Sequence of chain 1.D:
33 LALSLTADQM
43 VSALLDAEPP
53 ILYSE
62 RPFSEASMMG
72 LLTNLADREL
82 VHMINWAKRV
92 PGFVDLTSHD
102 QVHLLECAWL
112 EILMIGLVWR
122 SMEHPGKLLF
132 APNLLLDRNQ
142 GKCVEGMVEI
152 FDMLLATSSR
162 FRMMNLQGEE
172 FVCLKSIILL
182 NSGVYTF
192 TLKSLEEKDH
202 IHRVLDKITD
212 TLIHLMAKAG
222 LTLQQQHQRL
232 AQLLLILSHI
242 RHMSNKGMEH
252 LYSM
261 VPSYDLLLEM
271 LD

Binding-site contacts:
Ligand atom O5 contacts residue PHE131 of chain 1.D at 4.0 Å.
Ligand atom C8 contacts residue LEU114 of chain 1.D at 4.0 Å (hydrophobic).
Ligand atom O26 contacts residue HIS251 of chain 1.D at 3.0 Å (h-bond).
Ligand atom C23 contacts residue HIS251 of chain 1.D at 3.5 Å.
Ligand atom O5 contacts residue LEU73 of chain 1.D at 3.5 Å.
Ligand atom C11 contacts residue LEU76 of chain 1.D at 4.1 Å (hydrophobic).
Ligand atom O12 contacts residue LEU114 of chain 1.D at 3.5 Å (h-bond).
Ligand atom C10 contacts residue GLU80 of chain 1.D at 3.1 Å.
Ligand atom C9 contacts residue LEU114 of chain 1.D at 4.0 Å (hydrophobic).
Ligand atom C14 contacts residue THR74 of chain 1.D at 4.0 Å.
Ligand atom C15 contacts residue THR74 of chain 1.D at 3.5 Å.
Ligand atom C21 contacts residue ILE151 of chain 1.D at 4.1 Å (hydrophobic).
Ligand atom C9 contacts residue GLU80 of chain 1.D at 3.4 Å.
Ligand atom C18 contacts residue ALA77 of chain 1.D at 3.6 Å (hydrophobic).
Ligand atom C17 contacts residue TRP110 of chain 1.D at 4.0 Å (hydrophobic).
Ligand atom C1 contacts residue LEU118 of chain 1.D at 3.9 Å (hydrophobic).
Ligand atom O12 contacts residue ARG121 of chain 1.D at 3.5 Å (salt-bridge).
Ligand atom C11 contacts residue PHE131 of chain 1.D at 3.9 Å (hydrophobic).
Ligand atom C23 contacts residue MET148 of chain 1.D at 3.8 Å (hydrophobic).
Ligand atom O26 contacts residue GLY248 of chain 1.D at 3.4 Å (h-bond).
Ligand atom C6 contacts residue PHE131 of chain 1.D at 3.8 Å (hydrophobic).
Ligand atom C7 contacts residue PHE131 of chain 1.D at 3.9 Å (hydrophobic).
Ligand atom O12 contacts residue GLU80 of chain 1.D at 2.8 Å (salt-bridge).
Ligand atom C16 contacts residue LEU252 of chain 1.D at 4.1 Å (hydrophobic).
Ligand atom C15 contacts residue LEU252 of chain 1.D at 3.8 Å (hydrophobic).
Ligand atom C2 contacts residue PHE131 of chain 1.D at 4.1 Å (hydrophobic).
Ligand atom C10 contacts residue LEU76 of chain 1.D at 3.9 Å (hydrophobic).
Ligand atom C11 contacts residue ALA77 of chain 1.D at 3.9 Å (hydrophobic).
Ligand atom O26 contacts residue LEU252 of chain 1.D at 3.5 Å.
Ligand atom C14 contacts residue LEU73 of chain 1.D at 4.0 Å (hydrophobic).
Ligand atom C17 contacts residue ALA77 of chain 1.D at 3.4 Å (hydrophobic).
Ligand atom C1 contacts residue LEU155 of chain 1.D at 4.1 Å (hydrophobic).
Ligand atom C1 contacts residue MET115 of chain 1.D at 3.9 Å (hydrophobic).
Ligand atom C4 contacts residue LEU73 of chain 1.D at 4.0 Å (hydrophobic).
Ligand atom C22 contacts residue MET148 of chain 1.D at 3.9 Å (hydrophobic).
Ligand atom C11 contacts residue LEU73 of chain 1.D at 3.6 Å (hydrophobic).
Ligand atom C24 contacts residue HIS251 of chain 1.D at 3.6 Å.
Ligand atom C22 contacts residue ILE151 of chain 1.D at 3.2 Å (hydrophobic).
Ligand atom C16 contacts residue ALA77 of chain 1.D at 3.8 Å (hydrophobic).
Ligand atom C23 contacts residue ILE151 of chain 1.D at 3.5 Å (hydrophobic).

The protein below binds the small molecule below.
Small molecule (SMILES): CC1=C(c2cccc(O)c2)[C@H](c2ccc(I)cc2)Oc2ccc(O)cc21